Binding-site contacts:
Ligand atom N2 contacts residue ASN231 of chain 2.A at 2.5 Å (h-bond).
Ligand atom O3 contacts residue ASN231 of chain 2.A at 4.4 Å.
Ligand atom C4 contacts residue ASN231 of chain 2.A at 4.0 Å.
Ligand atom O5 contacts residue ASN231 of chain 2.A at 2.4 Å (h-bond).
Ligand atom C1 contacts residue ASN231 of chain 2.A at 1.4 Å.
Ligand atom C3 contacts residue ASN231 of chain 2.A at 3.5 Å.
Ligand atom O6 contacts residue LYS160 of chain 2.A at 3.1 Å (salt-bridge).
Ligand atom C7 contacts residue ASN231 of chain 2.A at 3.4 Å.
Ligand atom C5 contacts residue ASN231 of chain 2.A at 3.6 Å.
Ligand atom O7 contacts residue ASN231 of chain 2.A at 3.8 Å.
Ligand atom C2 contacts residue ASN231 of chain 2.A at 2.0 Å.
Ligand atom C6 contacts residue LYS160 of chain 2.A at 4.2 Å.
Ligand atom O5 contacts residue LYS160 of chain 2.A at 4.3 Å.
Ligand atom C8 contacts residue ASN231 of chain 2.A at 4.4 Å.
Ligand atom O6 contacts residue ASN231 of chain 2.A at 4.3 Å.

This protein binds this small molecule.
Small molecule (SMILES): CC(=O)N[C@@H]1[C@@H](O)[C@H](O)[C@@H](CO)O[C@H]1O

Sequence of chain 2.A:
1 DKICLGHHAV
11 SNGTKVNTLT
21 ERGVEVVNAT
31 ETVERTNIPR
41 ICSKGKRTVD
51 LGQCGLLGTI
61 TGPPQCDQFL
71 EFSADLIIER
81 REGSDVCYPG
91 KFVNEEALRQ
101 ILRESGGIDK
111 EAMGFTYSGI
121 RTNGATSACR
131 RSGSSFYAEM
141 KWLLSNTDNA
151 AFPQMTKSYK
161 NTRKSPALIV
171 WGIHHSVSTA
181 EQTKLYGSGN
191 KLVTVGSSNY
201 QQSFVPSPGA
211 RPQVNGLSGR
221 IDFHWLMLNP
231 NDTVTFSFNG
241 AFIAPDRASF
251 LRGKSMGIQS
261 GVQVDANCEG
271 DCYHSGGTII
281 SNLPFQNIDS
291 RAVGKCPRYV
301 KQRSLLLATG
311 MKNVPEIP